This small molecule binds to this protein.
Small molecule (SMILES): C=C1CCCC2=NC[C@H](C)[C@@H](C)C[C@@]23CCC(C(=O)O)=C[C@@H]3[C@@H]2O[C@]3(C[C@H]4CCC[C@@]5(CC[C@@]6(O[C@@H](CC[C@@]6(C)O)C1)O5)O4)C[C@@H](C)[C@@H](O)[C@H]2O3

Sequence of chain 1.G:
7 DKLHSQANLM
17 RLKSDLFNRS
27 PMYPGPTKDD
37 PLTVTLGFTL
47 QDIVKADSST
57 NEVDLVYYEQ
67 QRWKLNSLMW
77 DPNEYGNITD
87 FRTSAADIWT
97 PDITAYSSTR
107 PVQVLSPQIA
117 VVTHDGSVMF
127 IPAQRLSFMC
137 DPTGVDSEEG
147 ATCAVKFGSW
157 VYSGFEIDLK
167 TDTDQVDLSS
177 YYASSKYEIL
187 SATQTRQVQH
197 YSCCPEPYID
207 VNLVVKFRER

Sequence of chain 1.F:
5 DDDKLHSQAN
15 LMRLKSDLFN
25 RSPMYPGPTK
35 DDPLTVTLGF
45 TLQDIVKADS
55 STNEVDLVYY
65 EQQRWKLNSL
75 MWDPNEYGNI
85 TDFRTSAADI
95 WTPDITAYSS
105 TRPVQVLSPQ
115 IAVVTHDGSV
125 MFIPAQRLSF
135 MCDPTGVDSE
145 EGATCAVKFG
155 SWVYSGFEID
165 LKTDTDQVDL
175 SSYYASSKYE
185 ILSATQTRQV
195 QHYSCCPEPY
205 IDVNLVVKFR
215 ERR

Binding-site contacts:
Ligand atom C36 contacts residue ILE127 of chain 1.F at 3.7 Å (hydrophobic).
Ligand atom C9 contacts residue TYR64 of chain 1.F at 3.5 Å (hydrophobic).
Ligand atom C35 contacts residue ILE127 of chain 1.F at 3.9 Å (hydrophobic).
Ligand atom O52 contacts residue TYR204 of chain 1.G at 2.6 Å (h-bond).
Ligand atom C30 contacts residue TRP156 of chain 1.G at 3.1 Å (hydrophobic).
Ligand atom C43 contacts residue TYR204 of chain 1.G at 3.9 Å (hydrophobic).
Ligand atom C30 contacts residue TYR102 of chain 1.G at 3.5 Å (hydrophobic).
Ligand atom C37 contacts residue ILE127 of chain 1.F at 3.9 Å (hydrophobic).
Ligand atom C10 contacts residue TYR64 of chain 1.F at 3.9 Å (hydrophobic).
Ligand atom C6 contacts residue TYR204 of chain 1.G at 3.6 Å (hydrophobic).
Ligand atom C34 contacts residue TRP156 of chain 1.G at 3.5 Å (hydrophobic).
Ligand atom C22 contacts residue TYR197 of chain 1.G at 3.4 Å (hydrophobic).
Ligand atom C10 contacts residue TRP156 of chain 1.G at 3.7 Å (hydrophobic).
Ligand atom C13 contacts residue TYR64 of chain 1.F at 3.7 Å (hydrophobic).
Ligand atom C64 contacts residue ILE127 of chain 1.F at 3.9 Å (hydrophobic).
Ligand atom C50 contacts residue VAL157 of chain 1.G at 3.4 Å (hydrophobic).
Ligand atom C80 contacts residue TYR204 of chain 1.G at 3.4 Å (hydrophobic).
Ligand atom C49 contacts residue VAL157 of chain 1.G at 3.7 Å (hydrophobic).
Ligand atom C8 contacts residue TYR64 of chain 1.F at 3.7 Å (hydrophobic).
Ligand atom C60 contacts residue TYR204 of chain 1.G at 3.7 Å (hydrophobic).
Ligand atom C9 contacts residue TYR102 of chain 1.G at 3.4 Å (hydrophobic).
Ligand atom C51 contacts residue TYR204 of chain 1.G at 3.7 Å (hydrophobic).
Ligand atom C80 contacts residue CYS200 of chain 1.G at 3.8 Å (hydrophobic).
Ligand atom C22 contacts residue TYR204 of chain 1.G at 3.9 Å (hydrophobic).
Ligand atom C6 contacts residue TRP156 of chain 1.G at 3.6 Å (hydrophobic).
Ligand atom N31 contacts residue TRP156 of chain 1.G at 2.9 Å (h-bond).
Ligand atom C53 contacts residue ARG88 of chain 1.F at 3.7 Å.
Ligand atom C38 contacts residue TRP156 of chain 1.G at 3.9 Å (hydrophobic).
Ligand atom O44 contacts residue TYR204 of chain 1.G at 3.2 Å (h-bond).
Ligand atom C33 contacts residue TRP156 of chain 1.G at 3.7 Å (hydrophobic).
Ligand atom C67 contacts residue THR45 of chain 1.F at 3.3 Å.
Ligand atom C30 contacts residue SER155 of chain 1.G at 3.2 Å.
Ligand atom O1 contacts residue SER176 of chain 1.F at 2.9 Å (h-bond).
Ligand atom C67 contacts residue TYR64 of chain 1.F at 3.9 Å (hydrophobic).
Ligand atom C2 contacts residue SER176 of chain 1.F at 3.9 Å.
Ligand atom C23 contacts residue TYR204 of chain 1.G at 3.9 Å (hydrophobic).
Ligand atom C35 contacts residue TRP156 of chain 1.G at 3.6 Å (hydrophobic).
Ligand atom C38 contacts residue VAL157 of chain 1.G at 3.8 Å (hydrophobic).
Ligand atom C36 contacts residue TRP156 of chain 1.G at 3.9 Å (hydrophobic).
Ligand atom C38 contacts residue ILE127 of chain 1.F at 3.9 Å (hydrophobic).